The protein below binds the small molecule below.
Small molecule (SMILES): CN(C)C[C@H]1N[C@H](CO)[C@H](O)[C@@H]1O

Binding-site contacts:
Ligand atom OAJ contacts residue CYS111 of chain 1.A at 3.5 Å.
Ligand atom OAH contacts residue TYR103 of chain 1.A at 3.8 Å.
Ligand atom CAG contacts residue ASP139 of chain 1.A at 3.9 Å.
Ligand atom CAC contacts residue ASP61 of chain 1.A at 3.5 Å.
Ligand atom CAA contacts residue ASP200 of chain 1.A at 3.5 Å.
Ligand atom CAA contacts residue GLU172 of chain 1.A at 3.2 Å.
Ligand atom OAI contacts residue ARG196 of chain 1.A at 3.1 Å (salt-bridge).
Ligand atom CAE contacts residue ASP200 of chain 1.A at 3.8 Å.
Ligand atom CAK contacts residue TYR176 of chain 1.A at 3.7 Å (hydrophobic).
Ligand atom OAI contacts residue ASP200 of chain 1.A at 3.3 Å (salt-bridge).
Ligand atom OAJ contacts residue TYR103 of chain 1.A at 3.8 Å.
Ligand atom OAJ contacts residue ASP62 of chain 1.A at 2.7 Å (salt-bridge).
Ligand atom OAJ contacts residue TRP16 of chain 1.A at 3.6 Å.
Ligand atom CAC contacts residue TRP16 of chain 1.A at 3.5 Å (hydrophobic).
Ligand atom CAK contacts residue ASP139 of chain 1.A at 3.8 Å.
Ligand atom CAA contacts residue ASP139 of chain 1.A at 3.4 Å.
Ligand atom CAB contacts residue ASP139 of chain 1.A at 3.8 Å.
Ligand atom OAH contacts residue LYS137 of chain 1.A at 2.8 Å (salt-bridge).
Ligand atom CAA contacts residue LEU175 of chain 1.A at 4.0 Å (hydrophobic).
Ligand atom CAK contacts residue ASP200 of chain 1.A at 3.3 Å.
Ligand atom CAM contacts residue TYR176 of chain 1.A at 3.4 Å (hydrophobic).
Ligand atom CAM contacts residue LEU175 of chain 1.A at 3.7 Å (hydrophobic).
Ligand atom OAH contacts residue ASP61 of chain 1.A at 2.6 Å (salt-bridge).
Ligand atom OAI contacts residue LYS137 of chain 1.A at 3.1 Å (salt-bridge).
Ligand atom NAL contacts residue TYR176 of chain 1.A at 3.8 Å.
Ligand atom OAH contacts residue ASP139 of chain 1.A at 3.8 Å.
Ligand atom CAD contacts residue ASP200 of chain 1.A at 3.2 Å.
Ligand atom NAF contacts residue ASP139 of chain 1.A at 2.7 Å (salt-bridge).
Ligand atom CAE contacts residue ASP139 of chain 1.A at 3.1 Å.
Ligand atom NAL contacts residue ASP200 of chain 1.A at 2.6 Å (salt-bridge).
Ligand atom CAG contacts residue TYR103 of chain 1.A at 3.9 Å (hydrophobic).
Ligand atom CAB contacts residue TRP16 of chain 1.A at 3.6 Å (hydrophobic).
Ligand atom CAG contacts residue TRP16 of chain 1.A at 3.8 Å (hydrophobic).
Ligand atom CAA contacts residue ARG196 of chain 1.A at 3.7 Å.
Ligand atom CAA contacts residue TYR176 of chain 1.A at 3.7 Å (hydrophobic).
Ligand atom CAG contacts residue ASP61 of chain 1.A at 3.2 Å.
Ligand atom NAF contacts residue CYS111 of chain 1.A at 3.6 Å.
Ligand atom CAM contacts residue ASP200 of chain 1.A at 3.2 Å.
Ligand atom CAC contacts residue LYS137 of chain 1.A at 3.7 Å.
Ligand atom CAG contacts residue ASP62 of chain 1.A at 3.4 Å.

Sequence of chain 1.A:
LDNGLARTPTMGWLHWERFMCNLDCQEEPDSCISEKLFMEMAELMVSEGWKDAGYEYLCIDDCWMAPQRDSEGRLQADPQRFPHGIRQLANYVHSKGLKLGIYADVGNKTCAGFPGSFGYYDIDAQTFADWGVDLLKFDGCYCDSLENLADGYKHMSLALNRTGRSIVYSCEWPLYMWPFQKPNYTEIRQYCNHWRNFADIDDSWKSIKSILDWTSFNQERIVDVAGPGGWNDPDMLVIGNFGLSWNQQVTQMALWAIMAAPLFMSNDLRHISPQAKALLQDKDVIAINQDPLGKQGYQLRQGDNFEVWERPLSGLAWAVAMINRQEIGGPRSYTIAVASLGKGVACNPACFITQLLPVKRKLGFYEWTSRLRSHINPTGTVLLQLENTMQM